Binding-site contacts:
Ligand atom C6 contacts residue ALA52 of chain 1.A at 3.4 Å (hydrophobic).
Ligand atom C29 contacts residue LEU75 of chain 1.A at 3.8 Å (hydrophobic).
Ligand atom O2 contacts residue PHE170 of chain 1.A at 3.7 Å.
Ligand atom N5 contacts residue TYR36 of chain 1.A at 3.2 Å.
Ligand atom N4 contacts residue GLU72 of chain 1.A at 3.7 Å.
Ligand atom C5 contacts residue TYR36 of chain 1.A at 3.6 Å (hydrophobic).
Ligand atom C10 contacts residue THR107 of chain 1.A at 3.7 Å.
Ligand atom C33 contacts residue HIS149 of chain 1.A at 3.8 Å.
Ligand atom N2 contacts residue THR107 of chain 1.A at 3.0 Å (h-bond).
Ligand atom C1 contacts residue VAL31 of chain 1.A at 3.7 Å (hydrophobic).
Ligand atom C23 contacts residue ASP151 of chain 1.A at 3.5 Å.
Ligand atom N1 contacts residue HIS108 of chain 1.A at 3.7 Å.
Ligand atom C6 contacts residue MET110 of chain 1.A at 3.8 Å (hydrophobic).
Ligand atom O1 contacts residue LEU168 of chain 1.A at 3.5 Å.
Ligand atom C21 contacts residue ASP169 of chain 1.A at 3.6 Å.
Ligand atom C14 contacts residue ILE85 of chain 1.A at 3.8 Å (hydrophobic).
Ligand atom N1 contacts residue MET110 of chain 1.A at 3.0 Å (h-bond).
Ligand atom O contacts residue GLU72 of chain 1.A at 3.3 Å.
Ligand atom C14 contacts residue GLU72 of chain 1.A at 3.8 Å.
Ligand atom N4 contacts residue ASP169 of chain 1.A at 3.0 Å (salt-bridge).
Ligand atom O1 contacts residue ILE85 of chain 1.A at 3.7 Å.
Ligand atom C18 contacts residue ASP169 of chain 1.A at 3.6 Å.
Ligand atom C17 contacts residue ASP169 of chain 1.A at 3.1 Å.
Ligand atom C4 contacts residue MET110 of chain 1.A at 3.5 Å (hydrophobic).
Ligand atom O2 contacts residue VAL39 of chain 1.A at 3.8 Å.
Ligand atom C19 contacts residue GLU72 of chain 1.A at 3.6 Å.
Ligand atom C6 contacts residue HIS108 of chain 1.A at 3.4 Å.
Ligand atom C6 contacts residue THR107 of chain 1.A at 3.6 Å.
Ligand atom C12 contacts residue ILE85 of chain 1.A at 3.5 Å (hydrophobic).
Ligand atom O1 contacts residue ASP169 of chain 1.A at 2.8 Å (salt-bridge).
Ligand atom C32 contacts residue HIS149 of chain 1.A at 3.8 Å.
Ligand atom N3 contacts residue ASP169 of chain 1.A at 3.3 Å (salt-bridge).
Ligand atom C13 contacts residue ILE85 of chain 1.A at 3.4 Å (hydrophobic).
Ligand atom N3 contacts residue GLU72 of chain 1.A at 2.9 Å (salt-bridge).
Ligand atom C15 contacts residue GLU72 of chain 1.A at 3.2 Å.
Ligand atom C25 contacts residue ARG68 of chain 1.A at 3.7 Å.
Ligand atom C34 contacts residue LEU168 of chain 1.A at 3.7 Å (hydrophobic).
Ligand atom C contacts residue TYR36 of chain 1.A at 3.8 Å (hydrophobic).
Ligand atom C8 contacts residue ALA52 of chain 1.A at 3.7 Å (hydrophobic).
Ligand atom C5 contacts residue MET110 of chain 1.A at 3.5 Å (hydrophobic).

Sequence of chain 1.A:
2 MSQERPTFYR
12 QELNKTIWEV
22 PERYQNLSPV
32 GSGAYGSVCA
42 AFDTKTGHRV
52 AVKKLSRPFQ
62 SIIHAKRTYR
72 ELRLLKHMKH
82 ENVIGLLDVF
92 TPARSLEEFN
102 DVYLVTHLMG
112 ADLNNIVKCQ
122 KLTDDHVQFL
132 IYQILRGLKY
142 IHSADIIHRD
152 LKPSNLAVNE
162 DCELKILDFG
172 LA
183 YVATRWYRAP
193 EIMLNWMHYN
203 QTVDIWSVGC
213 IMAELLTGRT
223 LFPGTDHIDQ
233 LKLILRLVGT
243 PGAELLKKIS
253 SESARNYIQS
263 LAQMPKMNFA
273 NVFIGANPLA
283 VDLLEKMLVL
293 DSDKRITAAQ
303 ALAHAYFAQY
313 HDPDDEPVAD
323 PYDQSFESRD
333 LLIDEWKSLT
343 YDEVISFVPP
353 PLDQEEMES

This protein binds this small molecule.
Small molecule (SMILES): Nc1c(C(=O)NCc2ccc(C(=O)N[C@@H](CCC3CCCCC3)C(=O)NCCc3ccc(Cl)cc3)cc2)cnn1-c1ccccc1